A protein and the small-molecule ligand that binds it are described below.
Small molecule (SMILES): O=C(O)[C@H](O)c1ccccc1

Sequence of chain 1.O:
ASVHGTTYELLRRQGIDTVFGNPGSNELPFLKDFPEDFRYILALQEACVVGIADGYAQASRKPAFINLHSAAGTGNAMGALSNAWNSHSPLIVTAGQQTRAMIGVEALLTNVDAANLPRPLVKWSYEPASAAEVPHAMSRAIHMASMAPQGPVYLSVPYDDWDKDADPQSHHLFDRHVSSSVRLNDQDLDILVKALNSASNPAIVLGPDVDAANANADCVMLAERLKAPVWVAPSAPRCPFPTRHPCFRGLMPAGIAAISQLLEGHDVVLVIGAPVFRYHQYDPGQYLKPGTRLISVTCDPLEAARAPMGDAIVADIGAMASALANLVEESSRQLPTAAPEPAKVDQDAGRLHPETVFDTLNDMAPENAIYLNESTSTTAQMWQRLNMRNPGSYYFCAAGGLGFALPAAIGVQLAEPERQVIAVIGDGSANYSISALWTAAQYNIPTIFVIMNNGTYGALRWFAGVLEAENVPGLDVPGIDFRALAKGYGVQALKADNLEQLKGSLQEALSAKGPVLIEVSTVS

Sequence of chain 1.P:
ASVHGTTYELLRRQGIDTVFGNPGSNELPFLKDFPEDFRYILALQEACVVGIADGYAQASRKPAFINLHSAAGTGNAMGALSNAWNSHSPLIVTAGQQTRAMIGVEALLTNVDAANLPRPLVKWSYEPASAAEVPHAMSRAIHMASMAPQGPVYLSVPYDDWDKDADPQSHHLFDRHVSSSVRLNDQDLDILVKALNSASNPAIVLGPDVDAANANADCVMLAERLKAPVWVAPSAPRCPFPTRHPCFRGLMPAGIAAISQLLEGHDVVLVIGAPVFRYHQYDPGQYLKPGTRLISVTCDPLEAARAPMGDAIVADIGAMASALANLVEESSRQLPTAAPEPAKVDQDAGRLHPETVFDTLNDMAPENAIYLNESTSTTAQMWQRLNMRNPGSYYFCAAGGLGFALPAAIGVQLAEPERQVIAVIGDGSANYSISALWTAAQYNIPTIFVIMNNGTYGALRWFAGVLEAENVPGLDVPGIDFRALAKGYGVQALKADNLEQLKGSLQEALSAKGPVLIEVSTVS

Binding-site contacts:
Ligand atom C1 contacts residue HIS281 of chain 1.P at 3.6 Å.
Ligand atom C5 contacts residue ALA460 of chain 1.P at 4.3 Å (hydrophobic).
Ligand atom O11 contacts residue HIS70 of chain 1.O at 3.8 Å.
Ligand atom C7 contacts residue HIS281 of chain 1.P at 4.0 Å.
Ligand atom C10 contacts residue LEU110 of chain 1.O at 3.6 Å (hydrophobic).
Ligand atom C2 contacts residue TPP1 of chain 1.SB at 4.0 Å.
Ligand atom C7 contacts residue LEU110 of chain 1.O at 3.5 Å (hydrophobic).
Ligand atom C3 contacts residue PHE397 of chain 1.P at 3.8 Å (hydrophobic).
Ligand atom C5 contacts residue THR377 of chain 1.P at 3.9 Å.
Ligand atom C10 contacts residue SER26 of chain 1.O at 3.3 Å.
Ligand atom C4 contacts residue PHE397 of chain 1.P at 4.0 Å (hydrophobic).
Ligand atom C7 contacts residue SER26 of chain 1.O at 4.4 Å.
Ligand atom O11 contacts residue SER26 of chain 1.O at 2.9 Å (h-bond).
Ligand atom O11 contacts residue TPP1 of chain 1.SB at 3.2 Å.
Ligand atom C7 contacts residue TPP1 of chain 1.SB at 3.7 Å.
Ligand atom C5 contacts residue HIS281 of chain 1.P at 4.0 Å.
Ligand atom O11 contacts residue LEU461 of chain 1.P at 3.5 Å.
Ligand atom C3 contacts residue GLY401 of chain 1.P at 4.2 Å.
Ligand atom C10 contacts residue LEU461 of chain 1.P at 4.4 Å (hydrophobic).
Ligand atom O8 contacts residue LEU110 of chain 1.O at 3.4 Å.
Ligand atom C1 contacts residue TPP1 of chain 1.SB at 3.7 Å.
Ligand atom O12 contacts residue LEU110 of chain 1.O at 3.4 Å.
Ligand atom C6 contacts residue HIS281 of chain 1.P at 3.4 Å.
Ligand atom C10 contacts residue TPP1 of chain 1.SB at 3.8 Å.
Ligand atom C10 contacts residue HIS281 of chain 1.P at 4.1 Å.
Ligand atom O8 contacts residue GLY401 of chain 1.P at 4.0 Å.
Ligand atom O11 contacts residue LEU110 of chain 1.O at 4.4 Å.
Ligand atom C4 contacts residue THR377 of chain 1.P at 3.5 Å.
Ligand atom O12 contacts residue SER26 of chain 1.O at 2.7 Å (h-bond).
Ligand atom O12 contacts residue HIS281 of chain 1.P at 3.2 Å.
Ligand atom C3 contacts residue THR377 of chain 1.P at 3.8 Å.
Ligand atom C6 contacts residue TPP1 of chain 1.SB at 4.0 Å.
Ligand atom C10 contacts residue HIS70 of chain 1.O at 4.0 Å.
Ligand atom O11 contacts residue GLY25 of chain 1.O at 3.8 Å.
Ligand atom C7 contacts residue HIS70 of chain 1.O at 3.8 Å.
Ligand atom C5 contacts residue TPP1 of chain 1.SB at 4.2 Å.
Ligand atom C2 contacts residue GLY401 of chain 1.P at 3.6 Å.
Ligand atom O8 contacts residue HIS70 of chain 1.O at 2.8 Å (h-bond).
Ligand atom O8 contacts residue TPP1 of chain 1.SB at 2.8 Å (h-bond).
Ligand atom C2 contacts residue HIS281 of chain 1.P at 4.3 Å.